The protein below binds the small molecule below.
Small molecule (SMILES): CC(=O)N[C@@H]1[C@@H](O)[C@H](O)[C@@H](CO)O[C@H]1O

Binding-site contacts:
Ligand atom C5 contacts residue ALA147 of chain 2.B at 4.5 Å (hydrophobic).
Ligand atom C6 contacts residue ALA147 of chain 2.B at 3.4 Å (hydrophobic).
Ligand atom O6 contacts residue GLU150 of chain 2.B at 3.6 Å.
Ligand atom O7 contacts residue ASN154 of chain 2.B at 3.2 Å (h-bond).
Ligand atom C8 contacts residue THR156 of chain 2.B at 4.1 Å.
Ligand atom O5 contacts residue SER151 of chain 2.B at 4.0 Å.
Ligand atom C1 contacts residue GLU150 of chain 2.B at 4.3 Å.
Ligand atom C8 contacts residue ASN154 of chain 2.B at 4.5 Å.
Ligand atom O5 contacts residue GLU150 of chain 2.B at 3.5 Å.
Ligand atom C7 contacts residue ASN154 of chain 2.B at 3.3 Å.
Ligand atom C2 contacts residue ASN154 of chain 2.B at 2.4 Å.
Ligand atom O5 contacts residue ASN154 of chain 2.B at 2.4 Å (h-bond).
Ligand atom C5 contacts residue GLU150 of chain 2.B at 4.4 Å.
Ligand atom C3 contacts residue ASN154 of chain 2.B at 3.8 Å.
Ligand atom C5 contacts residue ASN154 of chain 2.B at 3.7 Å.
Ligand atom O6 contacts residue ALA147 of chain 2.B at 4.2 Å.
Ligand atom N2 contacts residue THR156 of chain 2.B at 4.0 Å.
Ligand atom C1 contacts residue SER151 of chain 2.B at 4.5 Å.
Ligand atom C6 contacts residue GLU150 of chain 2.B at 4.0 Å.
Ligand atom N2 contacts residue ASN154 of chain 2.B at 2.9 Å (h-bond).
Ligand atom C5 contacts residue THR156 of chain 2.B at 4.4 Å.
Ligand atom C1 contacts residue THR156 of chain 2.B at 3.5 Å.
Ligand atom C4 contacts residue ASN154 of chain 2.B at 4.2 Å.
Ligand atom C7 contacts residue THR156 of chain 2.B at 4.4 Å.
Ligand atom O5 contacts residue THR156 of chain 2.B at 4.1 Å.
Ligand atom C6 contacts residue SER151 of chain 2.B at 4.3 Å.
Ligand atom C1 contacts residue ASN154 of chain 2.B at 1.4 Å.
Ligand atom C2 contacts residue THR156 of chain 2.B at 4.5 Å.

Sequence of chain 2.B:
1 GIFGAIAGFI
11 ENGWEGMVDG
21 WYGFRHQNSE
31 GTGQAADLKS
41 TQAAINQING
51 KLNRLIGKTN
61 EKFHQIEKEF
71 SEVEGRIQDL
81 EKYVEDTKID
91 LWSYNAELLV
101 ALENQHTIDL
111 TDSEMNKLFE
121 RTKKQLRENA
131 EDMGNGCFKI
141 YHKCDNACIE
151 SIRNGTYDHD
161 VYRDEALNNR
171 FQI